Sequence of chain 7.A:
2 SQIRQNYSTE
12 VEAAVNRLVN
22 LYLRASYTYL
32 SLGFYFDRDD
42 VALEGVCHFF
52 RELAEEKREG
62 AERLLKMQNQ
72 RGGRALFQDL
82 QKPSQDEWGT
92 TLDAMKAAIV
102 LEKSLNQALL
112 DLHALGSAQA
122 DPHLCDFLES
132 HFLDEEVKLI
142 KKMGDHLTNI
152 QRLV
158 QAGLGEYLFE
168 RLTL

Binding-site contacts:
Ligand atom C12 contacts residue TYR28 of chain 7.A at 3.9 Å (hydrophobic).
Ligand atom C9 contacts residue ARG59 of chain 7.A at 3.7 Å.
Ligand atom C5 contacts residue LEU81 of chain 19.A at 4.0 Å (hydrophobic).
Ligand atom C11 contacts residue PFL1 of chain 7.H at 1.7 Å.
Ligand atom C1 contacts residue SER27 of chain 19.A at 4.1 Å.
Ligand atom C8 contacts residue ARG59 of chain 7.A at 3.5 Å.
Ligand atom O1 contacts residue ARG59 of chain 7.A at 3.5 Å.
Ligand atom C9 contacts residue ALA55 of chain 19.A at 3.8 Å (hydrophobic).
Ligand atom O1 contacts residue ARG59 of chain 19.A at 3.3 Å.
Ligand atom C7 contacts residue PFL1 of chain 7.H at 2.9 Å.
Ligand atom C1 contacts residue PFL1 of chain 7.H at 1.3 Å.
Ligand atom C8 contacts residue LEU31 of chain 19.A at 3.9 Å (hydrophobic).
Ligand atom C7 contacts residue ARG59 of chain 7.A at 4.1 Å.
Ligand atom C12 contacts residue PFL1 of chain 7.H at 1.0 Å.
Ligand atom C3 contacts residue PFL1 of chain 7.H at 1.5 Å.
Ligand atom C8 contacts residue GLU63 of chain 7.A at 3.4 Å.
Ligand atom C6 contacts residue PFL1 of chain 7.H at 0.2 Å.
Ligand atom C9 contacts residue SER27 of chain 19.A at 2.7 Å.
Ligand atom O1 contacts residue PFL1 of chain 7.H at 0.6 Å (h-bond).
Ligand atom C2 contacts residue SER27 of chain 19.A at 3.4 Å.
Ligand atom C4 contacts residue PFL1 of chain 7.H at 1.0 Å.
Ligand atom C9 contacts residue PFL1 of chain 7.H at 3.1 Å.
Ligand atom C4 contacts residue LEU81 of chain 7.A at 4.0 Å (hydrophobic).
Ligand atom C5 contacts residue LEU81 of chain 7.A at 3.7 Å (hydrophobic).
Ligand atom C9 contacts residue ARG59 of chain 19.A at 3.5 Å.
Ligand atom C2 contacts residue PFL1 of chain 7.H at 1.4 Å.
Ligand atom C11 contacts residue SER27 of chain 7.A at 3.4 Å.
Ligand atom C11 contacts residue TYR28 of chain 7.A at 3.6 Å (hydrophobic).
Ligand atom C3 contacts residue TYR28 of chain 19.A at 3.6 Å (hydrophobic).
Ligand atom C11 contacts residue LEU24 of chain 7.A at 3.5 Å (hydrophobic).
Ligand atom C7 contacts residue SER27 of chain 19.A at 2.9 Å.
Ligand atom C12 contacts residue LEU24 of chain 19.A at 3.7 Å (hydrophobic).
Ligand atom C1 contacts residue ARG59 of chain 7.A at 4.3 Å.
Ligand atom C3 contacts residue SER27 of chain 19.A at 3.9 Å.
Ligand atom C10 contacts residue PFL1 of chain 7.H at 1.3 Å.
Ligand atom C5 contacts residue PFL1 of chain 7.H at 1.4 Å.
Ligand atom C10 contacts residue SER27 of chain 7.A at 4.3 Å.
Ligand atom C12 contacts residue LEU81 of chain 19.A at 3.9 Å (hydrophobic).
Ligand atom C8 contacts residue PFL1 of chain 7.H at 3.7 Å.
Ligand atom C4 contacts residue TYR28 of chain 19.A at 3.6 Å (hydrophobic).

This protein binds this small molecule.
Small molecule (SMILES): CC(C)c1cccc(C(C)C)c1O

Sequence of chain 19.A:
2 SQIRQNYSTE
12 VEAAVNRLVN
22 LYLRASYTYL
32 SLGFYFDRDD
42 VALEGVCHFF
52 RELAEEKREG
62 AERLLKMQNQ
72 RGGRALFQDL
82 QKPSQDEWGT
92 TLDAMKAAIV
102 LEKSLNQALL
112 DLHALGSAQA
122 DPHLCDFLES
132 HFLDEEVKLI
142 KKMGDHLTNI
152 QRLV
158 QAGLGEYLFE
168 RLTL